This protein binds this small molecule.
Small molecule (SMILES): CC(=O)N[C@H]1[C@H](O[C@H]2[C@H](O)[C@@H](NC(C)=O)CO[C@@H]2CO)O[C@H](CO)[C@@H](O[C@H]2O[C@H](CO)[C@@H](O)[C@H](O)[C@@H]2O)[C@@H]1O

Binding-site contacts:
Ligand atom O7 contacts residue PHE10 of chain 1.A at 4.4 Å.
Ligand atom C1 contacts residue VAL21 of chain 1.A at 3.8 Å (hydrophobic).
Ligand atom C2 contacts residue GLY19 of chain 1.A at 4.4 Å.
Ligand atom C4 contacts residue ASN16 of chain 1.A at 4.2 Å.
Ligand atom O6 contacts residue GLY19 of chain 1.A at 4.3 Å.
Ligand atom C7 contacts residue THR5 of chain 1.A at 3.6 Å.
Ligand atom C3 contacts residue ASN16 of chain 1.A at 3.7 Å.
Ligand atom O7 contacts residue VAL21 of chain 1.A at 3.5 Å (h-bond).
Ligand atom C8 contacts residue THR5 of chain 1.A at 3.2 Å.
Ligand atom C5 contacts residue ASN16 of chain 1.A at 3.6 Å.
Ligand atom C7 contacts residue ASN16 of chain 1.A at 3.8 Å.
Ligand atom C4 contacts residue GLY19 of chain 1.A at 4.3 Å.
Ligand atom C2 contacts residue VAL21 of chain 1.A at 3.5 Å (hydrophobic).
Ligand atom N2 contacts residue VAL21 of chain 1.A at 2.7 Å (h-bond).
Ligand atom O4 contacts residue GLY19 of chain 1.A at 4.5 Å.
Ligand atom C1 contacts residue ASN16 of chain 1.A at 1.4 Å.
Ligand atom O3 contacts residue VAL21 of chain 1.A at 3.9 Å.
Ligand atom C3 contacts residue VAL21 of chain 1.A at 3.4 Å (hydrophobic).
Ligand atom O7 contacts residue THR5 of chain 1.A at 3.9 Å.
Ligand atom C2 contacts residue ASN16 of chain 1.A at 2.4 Å.
Ligand atom O7 contacts residue ARG22 of chain 1.A at 4.1 Å.
Ligand atom C8 contacts residue ASN16 of chain 1.A at 3.9 Å.
Ligand atom C3 contacts residue GLY19 of chain 1.A at 4.1 Å.
Ligand atom C7 contacts residue VAL21 of chain 1.A at 3.5 Å (hydrophobic).
Ligand atom C5 contacts residue GLY19 of chain 1.A at 3.6 Å.
Ligand atom O5 contacts residue GLY19 of chain 1.A at 3.4 Å.
Ligand atom N2 contacts residue ASN16 of chain 1.A at 2.7 Å (h-bond).
Ligand atom C1 contacts residue GLY19 of chain 1.A at 3.4 Å.
Ligand atom C6 contacts residue GLY19 of chain 1.A at 4.2 Å.
Ligand atom N2 contacts residue THR5 of chain 1.A at 4.3 Å.
Ligand atom O5 contacts residue ASN16 of chain 1.A at 2.4 Å (h-bond).

Sequence of chain 1.A:
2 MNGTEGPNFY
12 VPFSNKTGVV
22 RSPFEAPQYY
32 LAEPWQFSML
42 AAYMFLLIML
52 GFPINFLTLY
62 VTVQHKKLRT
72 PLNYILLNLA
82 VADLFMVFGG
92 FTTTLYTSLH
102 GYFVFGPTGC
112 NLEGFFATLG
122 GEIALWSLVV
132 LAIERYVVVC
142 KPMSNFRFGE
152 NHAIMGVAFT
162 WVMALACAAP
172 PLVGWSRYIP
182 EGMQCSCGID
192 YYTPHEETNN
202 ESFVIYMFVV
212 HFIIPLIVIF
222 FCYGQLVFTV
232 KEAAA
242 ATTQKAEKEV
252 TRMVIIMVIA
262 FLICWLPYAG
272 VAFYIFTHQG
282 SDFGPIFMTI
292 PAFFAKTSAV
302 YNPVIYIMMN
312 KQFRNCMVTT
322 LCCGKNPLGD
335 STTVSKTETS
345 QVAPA